Binding-site contacts:
Ligand atom O26 contacts residue ALA28 of chain 1.D at 3.7 Å.
Ligand atom O18 contacts residue GLY27 of chain 1.D at 3.3 Å.
Ligand atom O10 contacts residue ILE50 of chain 1.D at 3.5 Å.
Ligand atom C30 contacts residue GLY48 of chain 1.D at 3.1 Å.
Ligand atom N1 contacts residue ASP30 of chain 1.B at 2.9 Å (salt-bridge).
Ligand atom O9 contacts residue GLY49 of chain 1.B at 3.3 Å.
Ligand atom C31 contacts residue GLY48 of chain 1.D at 3.1 Å.
Ligand atom C29 contacts residue GLY27 of chain 1.D at 3.8 Å.
Ligand atom O9 contacts residue ILE50 of chain 1.D at 3.2 Å.
Ligand atom O26 contacts residue ILE47 of chain 1.D at 3.7 Å.
Ligand atom C25 contacts residue ASP30 of chain 1.D at 3.8 Å.
Ligand atom O18 contacts residue ASP25 of chain 1.B at 2.6 Å (salt-bridge).
Ligand atom C17 contacts residue ASP25 of chain 1.B at 3.3 Å.
Ligand atom O26 contacts residue ASP29 of chain 1.D at 3.1 Å (salt-bridge).
Ligand atom O9 contacts residue GLY48 of chain 1.B at 3.7 Å.
Ligand atom C32 contacts residue ASP25 of chain 1.B at 3.4 Å.
Ligand atom O18 contacts residue ASP25 of chain 1.D at 2.6 Å (salt-bridge).
Ligand atom C17 contacts residue ASP25 of chain 1.D at 3.4 Å.
Ligand atom C32 contacts residue GLY27 of chain 1.D at 3.7 Å.
Ligand atom C34 contacts residue ILE50 of chain 1.D at 3.7 Å (hydrophobic).
Ligand atom C12 contacts residue GLY27 of chain 1.B at 3.5 Å.
Ligand atom C34 contacts residue GLY49 of chain 1.D at 3.7 Å.
Ligand atom O26 contacts residue ASP30 of chain 1.D at 3.0 Å (salt-bridge).
Ligand atom C6 contacts residue GLY48 of chain 1.B at 3.5 Å.
Ligand atom C2 contacts residue ASP30 of chain 1.B at 3.6 Å.
Ligand atom C13 contacts residue ASP25 of chain 1.D at 3.7 Å.
Ligand atom C3 contacts residue ASP30 of chain 1.B at 3.4 Å.
Ligand atom C3 contacts residue ALA28 of chain 1.B at 3.4 Å (hydrophobic).
Ligand atom C36 contacts residue VAL82 of chain 1.B at 3.6 Å (hydrophobic).
Ligand atom N20 contacts residue GLY27 of chain 1.D at 3.2 Å (h-bond).
Ligand atom O23 contacts residue ALA28 of chain 1.D at 3.5 Å.
Ligand atom O28 contacts residue ASP29 of chain 1.D at 2.8 Å (salt-bridge).
Ligand atom C37 contacts residue GLY27 of chain 1.D at 3.4 Å.
Ligand atom C4 contacts residue ALA28 of chain 1.B at 3.6 Å (hydrophobic).
Ligand atom C35 contacts residue PRO81 of chain 1.B at 3.8 Å (hydrophobic).
Ligand atom C25 contacts residue ILE47 of chain 1.D at 3.5 Å (hydrophobic).
Ligand atom C16 contacts residue ASP25 of chain 1.B at 3.1 Å.
Ligand atom C27 contacts residue ASP29 of chain 1.D at 3.5 Å.
Ligand atom C34 contacts residue PRO81 of chain 1.B at 3.8 Å (hydrophobic).
Ligand atom O18 contacts residue ALA28 of chain 1.D at 3.7 Å.

Sequence of chain 1.B:
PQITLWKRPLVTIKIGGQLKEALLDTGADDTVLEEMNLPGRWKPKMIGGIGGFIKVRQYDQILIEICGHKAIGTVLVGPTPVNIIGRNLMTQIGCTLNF

Sequence of chain 1.D:
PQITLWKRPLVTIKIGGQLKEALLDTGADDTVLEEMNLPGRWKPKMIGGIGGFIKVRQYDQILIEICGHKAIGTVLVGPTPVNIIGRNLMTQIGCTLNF

This small molecule binds to this protein.
Small molecule (SMILES): CC(C)CN(C[C@@H](O)[C@H](Cc1ccccc1)NC(=O)O[C@H]1CO[C@H]2OCC[C@H]21)S(=O)(=O)c1ccc(N)cc1